Binding-site contacts:
Ligand atom C11 contacts residue MET97 of chain 1.J at 3.4 Å (hydrophobic).
Ligand atom C4 contacts residue MET97 of chain 1.J at 3.9 Å (hydrophobic).
Ligand atom C15 contacts residue GLU104 of chain 1.J at 3.4 Å.
Ligand atom C11 contacts residue PRO98 of chain 1.J at 3.4 Å (hydrophobic).
Ligand atom O29 contacts residue SER24 of chain 1.J at 3.4 Å.
Ligand atom C6 contacts residue VAL31 of chain 1.J at 3.8 Å (hydrophobic).
Ligand atom C11 contacts residue TYR96 of chain 1.J at 3.6 Å (hydrophobic).
Ligand atom CL25 contacts residue THR94 of chain 1.J at 3.5 Å.
Ligand atom C14 contacts residue LEU152 of chain 1.J at 3.8 Å (hydrophobic).
Ligand atom C14 contacts residue VAL31 of chain 1.J at 3.7 Å (hydrophobic).
Ligand atom C34 contacts residue SER101 of chain 1.J at 3.8 Å.
Ligand atom C2 contacts residue MET97 of chain 1.J at 3.7 Å (hydrophobic).
Ligand atom CL25 contacts residue LYS46 of chain 1.J at 3.8 Å.
Ligand atom C27 contacts residue LEU23 of chain 1.J at 3.6 Å (hydrophobic).
Ligand atom C8 contacts residue GLU95 of chain 1.J at 3.5 Å.
Ligand atom C7 contacts residue LEU152 of chain 1.J at 3.8 Å (hydrophobic).
Ligand atom C34 contacts residue GLY100 of chain 1.J at 3.7 Å.
Ligand atom C23 contacts residue LEU78 of chain 1.J at 3.6 Å (hydrophobic).
Ligand atom C34 contacts residue GLU104 of chain 1.J at 3.4 Å.
Ligand atom N26 contacts residue ALA162 of chain 1.J at 3.8 Å.
Ligand atom C12 contacts residue GLY100 of chain 1.J at 3.8 Å.
Ligand atom C12 contacts residue PRO98 of chain 1.J at 3.4 Å (hydrophobic).
Ligand atom C24 contacts residue LEU78 of chain 1.J at 3.6 Å (hydrophobic).
Ligand atom N26 contacts residue ASP163 of chain 1.J at 3.0 Å (salt-bridge).
Ligand atom C8 contacts residue ALA44 of chain 1.J at 3.5 Å (hydrophobic).
Ligand atom C33 contacts residue GLN149 of chain 1.J at 3.7 Å.
Ligand atom O30 contacts residue LEU23 of chain 1.J at 3.5 Å.
Ligand atom C8 contacts residue MET97 of chain 1.J at 3.8 Å (hydrophobic).
Ligand atom N9 contacts residue TYR96 of chain 1.J at 3.8 Å.
Ligand atom C21 contacts residue ALA162 of chain 1.J at 3.8 Å (hydrophobic).
Ligand atom O10 contacts residue GLY100 of chain 1.J at 3.9 Å.
Ligand atom O29 contacts residue VAL31 of chain 1.J at 3.7 Å.
Ligand atom C3 contacts residue MET97 of chain 1.J at 3.0 Å (hydrophobic).
Ligand atom N22 contacts residue LYS46 of chain 1.J at 3.7 Å.
Ligand atom C24 contacts residue THR94 of chain 1.J at 3.7 Å.
Ligand atom C32 contacts residue GLN149 of chain 1.J at 3.6 Å.
Ligand atom N9 contacts residue MET97 of chain 1.J at 2.9 Å (h-bond).
Ligand atom C20 contacts residue LEU152 of chain 1.J at 3.6 Å (hydrophobic).
Ligand atom C11 contacts residue GLY100 of chain 1.J at 3.8 Å.
Ligand atom C24 contacts residue ALA44 of chain 1.J at 3.9 Å (hydrophobic).

Sequence of chain 1.J:
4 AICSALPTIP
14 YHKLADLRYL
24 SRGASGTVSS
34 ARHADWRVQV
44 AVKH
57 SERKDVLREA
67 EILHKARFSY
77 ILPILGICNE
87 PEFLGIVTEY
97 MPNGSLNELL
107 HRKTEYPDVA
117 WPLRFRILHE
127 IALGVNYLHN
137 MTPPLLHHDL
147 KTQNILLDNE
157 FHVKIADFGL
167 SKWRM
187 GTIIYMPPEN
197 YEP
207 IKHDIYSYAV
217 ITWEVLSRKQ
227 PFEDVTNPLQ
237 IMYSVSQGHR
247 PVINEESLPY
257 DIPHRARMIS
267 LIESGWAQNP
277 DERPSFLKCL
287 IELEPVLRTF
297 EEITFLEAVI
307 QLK

The small molecule below binds the protein below.
Small molecule (SMILES): CN1CCN(CCOc2cc3ncc(-c4cc(N)nc(Cl)c4)n3cc2S(=O)(=O)C(C)(C)C)CC1